Binding-site contacts:
Ligand atom CM4 contacts residue TYR144 of chain 53.A at 3.8 Å (hydrophobic).
Ligand atom O1 contacts residue LEU100 of chain 53.A at 3.7 Å.
Ligand atom CM6 contacts residue TYR144 of chain 53.A at 3.7 Å (hydrophobic).
Ligand atom C6B contacts residue LEU181 of chain 53.A at 3.5 Å (hydrophobic).
Ligand atom N4A contacts residue TYR144 of chain 53.A at 3.7 Å.
Ligand atom C3 contacts residue LEU100 of chain 53.A at 3.8 Å (hydrophobic).
Ligand atom N1A contacts residue PHE179 of chain 53.A at 3.3 Å.
Ligand atom C4 contacts residue TYR190 of chain 53.A at 3.7 Å (hydrophobic).
Ligand atom N5A contacts residue LEU217 of chain 53.A at 3.6 Å.
Ligand atom N1A contacts residue LEU217 of chain 53.A at 3.3 Å.
Ligand atom C5B contacts residue LEU181 of chain 53.A at 3.6 Å (hydrophobic).
Ligand atom CM4 contacts residue TYR142 of chain 53.A at 3.7 Å (hydrophobic).
Ligand atom CM4 contacts residue VAL168 of chain 53.A at 3.9 Å (hydrophobic).
Ligand atom N4A contacts residue PHE179 of chain 53.A at 3.5 Å.
Ligand atom N5A contacts residue MET124 of chain 53.A at 3.9 Å.
Ligand atom N3A contacts residue TYR144 of chain 53.A at 3.2 Å.
Ligand atom CM3 contacts residue TYR190 of chain 53.A at 3.6 Å (hydrophobic).
Ligand atom CM2 contacts residue ILE122 of chain 53.A at 3.8 Å (hydrophobic).
Ligand atom C2A contacts residue PHE179 of chain 53.A at 3.5 Å (hydrophobic).
Ligand atom CM6 contacts residue LEU181 of chain 53.A at 3.8 Å (hydrophobic).
Ligand atom N2 contacts residue MET214 of chain 53.A at 3.8 Å.
Ligand atom N2 contacts residue LEU100 of chain 53.A at 3.8 Å.
Ligand atom C2A contacts residue LEU217 of chain 53.A at 4.0 Å (hydrophobic).
Ligand atom C4 contacts residue MET214 of chain 53.A at 3.7 Å (hydrophobic).
Ligand atom N3A contacts residue PHE179 of chain 53.A at 3.7 Å.
Ligand atom C1B contacts residue LEU181 of chain 53.A at 4.0 Å (hydrophobic).
Ligand atom C5 contacts residue MET214 of chain 53.A at 3.4 Å (hydrophobic).
Ligand atom CM4 contacts residue ALA166 of chain 53.A at 3.1 Å (hydrophobic).
Ligand atom C2B contacts residue ILE122 of chain 53.A at 4.0 Å (hydrophobic).
Ligand atom C4 contacts residue LEU100 of chain 53.A at 3.9 Å (hydrophobic).
Ligand atom N1A contacts residue MET124 of chain 53.A at 3.6 Å.
Ligand atom O1B contacts residue ILE98 of chain 53.A at 3.2 Å.
Ligand atom CM2 contacts residue ILE77 of chain 53.A at 3.8 Å (hydrophobic).
Ligand atom O1 contacts residue MET214 of chain 53.A at 3.2 Å.
Ligand atom C5B contacts residue TYR144 of chain 53.A at 3.8 Å (hydrophobic).
Ligand atom C6B contacts residue ILE98 of chain 53.A at 3.8 Å (hydrophobic).
Ligand atom CM6 contacts residue LEU184 of chain 53.A at 3.7 Å (hydrophobic).
Ligand atom C1C contacts residue MET214 of chain 53.A at 3.2 Å (hydrophobic).
Ligand atom C1B contacts residue ILE98 of chain 53.A at 3.7 Å (hydrophobic).
Ligand atom N5A contacts residue PHE179 of chain 53.A at 3.3 Å.

Sequence of chain 53.A:
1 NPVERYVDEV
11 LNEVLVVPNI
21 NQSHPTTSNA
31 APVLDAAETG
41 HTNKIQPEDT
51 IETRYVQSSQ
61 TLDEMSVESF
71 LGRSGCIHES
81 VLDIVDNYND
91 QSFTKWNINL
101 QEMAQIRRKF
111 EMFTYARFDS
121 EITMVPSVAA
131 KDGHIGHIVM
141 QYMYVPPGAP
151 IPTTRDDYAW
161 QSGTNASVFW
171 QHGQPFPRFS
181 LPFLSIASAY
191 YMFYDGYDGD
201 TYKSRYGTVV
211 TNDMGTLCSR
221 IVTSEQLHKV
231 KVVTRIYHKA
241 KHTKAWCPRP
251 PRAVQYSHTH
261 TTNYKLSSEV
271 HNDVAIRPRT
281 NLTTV

A protein and the small-molecule ligand that binds it are described below.
Small molecule (SMILES): Cc1cc(CCCOc2c(C)cc(-c3nnn(C)n3)cc2C)on1